Sequence of chain 1.F:
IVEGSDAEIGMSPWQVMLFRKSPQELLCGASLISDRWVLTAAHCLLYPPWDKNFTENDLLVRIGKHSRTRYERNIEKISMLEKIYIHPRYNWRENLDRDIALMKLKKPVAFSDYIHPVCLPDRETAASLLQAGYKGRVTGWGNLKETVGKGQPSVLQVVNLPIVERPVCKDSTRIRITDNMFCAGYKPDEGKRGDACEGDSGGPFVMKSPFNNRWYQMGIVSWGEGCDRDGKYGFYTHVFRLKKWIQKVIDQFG

A small-molecule ligand and the protein it binds are described below.
Small molecule (SMILES): CC(C)[C@H]1NC(=O)CCSSCCNC(=O)[C@H](CNC(=O)c2ccc(Cl)s2)NC(=O)c2cccc(c2)CNC1=O

Binding-site contacts:
Ligand atom C13 contacts residue TRP227 of chain 1.F at 3.4 Å (hydrophobic).
Ligand atom C01 contacts residue GLY228 of chain 1.F at 3.4 Å.
Ligand atom O09 contacts residue CYS201 of chain 1.F at 3.5 Å.
Ligand atom C19 contacts residue SER226 of chain 1.F at 3.5 Å.
Ligand atom C30 contacts residue ASN95 of chain 1.F at 3.4 Å.
Ligand atom C20 contacts residue SER226 of chain 1.F at 3.7 Å.
Ligand atom CL1 contacts residue TRP227 of chain 1.F at 3.6 Å.
Ligand atom C12 contacts residue ASP199 of chain 1.F at 3.3 Å.
Ligand atom C30 contacts residue TRP227 of chain 1.F at 3.5 Å (hydrophobic).
Ligand atom C23 contacts residue TRP50 of chain 1.F at 3.5 Å (hydrophobic).
Ligand atom O17 contacts residue TRP227 of chain 1.F at 3.4 Å.
Ligand atom CL1 contacts residue GLY238 of chain 1.F at 3.4 Å.
Ligand atom C40 contacts residue GLY228 of chain 1.F at 3.2 Å.
Ligand atom S21 contacts residue HIS43 of chain 1.F at 3.7 Å.
Ligand atom C01 contacts residue GLY230 of chain 1.F at 3.4 Å.
Ligand atom C12 contacts residue ALA200 of chain 1.F at 3.6 Å (hydrophobic).
Ligand atom CL1 contacts residue TYR240 of chain 1.F at 3.5 Å.
Ligand atom C11 contacts residue GLY230 of chain 1.F at 3.3 Å.
Ligand atom C10 contacts residue GLY228 of chain 1.F at 3.6 Å.
Ligand atom O17 contacts residue GLY228 of chain 1.F at 3.2 Å (h-bond).
Ligand atom N07 contacts residue GLY230 of chain 1.F at 3.2 Å (h-bond).
Ligand atom N18 contacts residue GLU202 of chain 1.F at 3.0 Å (salt-bridge).
Ligand atom CL1 contacts residue PHE239 of chain 1.F at 3.5 Å.
Ligand atom C31 contacts residue ILE179 of chain 1.F at 3.4 Å (hydrophobic).
Ligand atom C30 contacts residue LEU96 of chain 1.F at 3.6 Å (hydrophobic).
Ligand atom N04 contacts residue GLY228 of chain 1.F at 2.9 Å (h-bond).
Ligand atom C02 contacts residue GLY228 of chain 1.F at 3.6 Å.
Ligand atom C13 contacts residue ALA200 of chain 1.F at 3.6 Å (hydrophobic).
Ligand atom C19 contacts residue GLU202 of chain 1.F at 3.7 Å.
Ligand atom C29 contacts residue TRP227 of chain 1.F at 3.5 Å (hydrophobic).
Ligand atom C19 contacts residue SER205 of chain 1.F at 3.4 Å.
Ligand atom C23 contacts residue TYR47 of chain 1.F at 3.7 Å (hydrophobic).
Ligand atom O09 contacts residue GLU202 of chain 1.F at 3.6 Å (salt-bridge).
Ligand atom S15 contacts residue VAL225 of chain 1.F at 3.5 Å.
Ligand atom S15 contacts residue TRP227 of chain 1.F at 3.5 Å.
Ligand atom C39 contacts residue GLY230 of chain 1.F at 3.3 Å.
Ligand atom C11 contacts residue ALA200 of chain 1.F at 3.4 Å (hydrophobic).
Ligand atom N34 contacts residue TRP227 of chain 1.F at 3.5 Å.
Ligand atom C20 contacts residue HIS43 of chain 1.F at 3.6 Å.
Ligand atom C24 contacts residue TYR47 of chain 1.F at 3.4 Å (hydrophobic).